Binding-site contacts:
Ligand atom O7 contacts residue ASN149 of chain 1.B at 2.6 Å (h-bond).
Ligand atom C8 contacts residue ASN148 of chain 1.B at 3.2 Å.
Ligand atom C6 contacts residue ASN149 of chain 1.B at 4.5 Å.
Ligand atom C5 contacts residue ASN149 of chain 1.B at 3.5 Å.
Ligand atom O3 contacts residue HIS146 of chain 1.B at 4.4 Å.
Ligand atom C7 contacts residue LYS147 of chain 1.B at 4.3 Å.
Ligand atom C4 contacts residue ASN149 of chain 1.B at 3.9 Å.
Ligand atom C8 contacts residue HIS146 of chain 1.B at 3.6 Å.
Ligand atom O5 contacts residue ASN149 of chain 1.B at 2.2 Å (h-bond).
Ligand atom N2 contacts residue ASN148 of chain 1.B at 4.3 Å.
Ligand atom C7 contacts residue HIS146 of chain 1.B at 3.1 Å.
Ligand atom N2 contacts residue ASN149 of chain 1.B at 3.1 Å (h-bond).
Ligand atom C2 contacts residue ASN149 of chain 1.B at 2.4 Å.
Ligand atom C1 contacts residue ASN149 of chain 1.B at 1.4 Å.
Ligand atom C7 contacts residue ASN149 of chain 1.B at 3.2 Å.
Ligand atom C3 contacts residue ASN149 of chain 1.B at 3.7 Å.
Ligand atom C7 contacts residue ASN148 of chain 1.B at 3.3 Å.
Ligand atom N2 contacts residue HIS146 of chain 1.B at 3.4 Å (h-bond).
Ligand atom C2 contacts residue HIS146 of chain 1.B at 3.8 Å.
Ligand atom O7 contacts residue LYS150 of chain 1.B at 4.4 Å.
Ligand atom C6 contacts residue HIS146 of chain 1.B at 3.6 Å.
Ligand atom O6 contacts residue HIS146 of chain 1.B at 3.4 Å.
Ligand atom O6 contacts residue ASN149 of chain 1.B at 4.2 Å.
Ligand atom C8 contacts residue LYS147 of chain 1.B at 3.9 Å.
Ligand atom O7 contacts residue HIS146 of chain 1.B at 2.9 Å.
Ligand atom O7 contacts residue LYS147 of chain 1.B at 4.0 Å.
Ligand atom C1 contacts residue HIS146 of chain 1.B at 4.4 Å.
Ligand atom O7 contacts residue ASN148 of chain 1.B at 2.9 Å.

The protein below binds the small molecule below.
Small molecule (SMILES): CC(=O)N[C@H]1[C@H](O[C@H]2[C@H](O)[C@@H](NC(C)=O)CO[C@@H]2CO)O[C@H](CO)[C@@H](O)[C@@H]1O

Sequence of chain 1.B:
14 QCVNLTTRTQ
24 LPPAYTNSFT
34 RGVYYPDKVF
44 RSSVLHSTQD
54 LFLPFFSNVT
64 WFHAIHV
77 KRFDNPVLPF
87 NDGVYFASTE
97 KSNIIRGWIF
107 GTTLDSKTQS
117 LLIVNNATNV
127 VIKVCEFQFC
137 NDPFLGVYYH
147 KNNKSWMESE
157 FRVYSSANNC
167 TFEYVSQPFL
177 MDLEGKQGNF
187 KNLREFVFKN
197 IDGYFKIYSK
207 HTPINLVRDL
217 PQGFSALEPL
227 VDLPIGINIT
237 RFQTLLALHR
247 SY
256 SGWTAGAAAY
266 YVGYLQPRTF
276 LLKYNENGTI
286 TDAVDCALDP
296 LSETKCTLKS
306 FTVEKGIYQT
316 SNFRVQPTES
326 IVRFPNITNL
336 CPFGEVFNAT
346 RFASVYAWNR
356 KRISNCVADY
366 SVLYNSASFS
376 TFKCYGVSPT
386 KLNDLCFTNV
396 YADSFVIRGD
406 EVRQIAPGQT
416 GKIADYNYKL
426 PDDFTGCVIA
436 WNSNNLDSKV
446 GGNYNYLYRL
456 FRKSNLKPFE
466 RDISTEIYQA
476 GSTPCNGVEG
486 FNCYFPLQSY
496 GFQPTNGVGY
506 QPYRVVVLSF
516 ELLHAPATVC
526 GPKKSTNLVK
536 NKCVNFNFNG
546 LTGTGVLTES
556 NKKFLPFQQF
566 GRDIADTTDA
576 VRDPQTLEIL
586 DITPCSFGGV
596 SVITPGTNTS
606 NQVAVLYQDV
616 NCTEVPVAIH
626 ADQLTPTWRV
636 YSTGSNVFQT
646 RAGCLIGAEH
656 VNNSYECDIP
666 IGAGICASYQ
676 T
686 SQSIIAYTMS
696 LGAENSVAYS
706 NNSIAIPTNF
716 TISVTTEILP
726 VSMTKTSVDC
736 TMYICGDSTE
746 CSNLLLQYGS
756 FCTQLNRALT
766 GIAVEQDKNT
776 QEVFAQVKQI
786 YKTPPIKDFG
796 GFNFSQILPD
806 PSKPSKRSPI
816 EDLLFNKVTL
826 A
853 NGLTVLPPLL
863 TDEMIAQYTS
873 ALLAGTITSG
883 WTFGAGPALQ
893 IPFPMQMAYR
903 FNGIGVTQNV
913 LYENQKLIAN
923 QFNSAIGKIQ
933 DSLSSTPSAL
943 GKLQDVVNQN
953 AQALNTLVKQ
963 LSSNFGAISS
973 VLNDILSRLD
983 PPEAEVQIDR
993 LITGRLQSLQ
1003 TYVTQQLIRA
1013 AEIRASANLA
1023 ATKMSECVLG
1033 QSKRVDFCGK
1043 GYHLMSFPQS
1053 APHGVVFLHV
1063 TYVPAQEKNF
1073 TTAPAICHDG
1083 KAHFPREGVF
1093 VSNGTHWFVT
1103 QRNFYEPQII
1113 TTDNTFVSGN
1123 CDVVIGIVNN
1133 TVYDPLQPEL